This protein binds this small molecule.
Small molecule (SMILES): Cc1cc(N)nc(C[C@H]2CNC[C@H]2OCCNCC(F)(F)c2cccc(F)c2)c1

Sequence of chain 1.A:
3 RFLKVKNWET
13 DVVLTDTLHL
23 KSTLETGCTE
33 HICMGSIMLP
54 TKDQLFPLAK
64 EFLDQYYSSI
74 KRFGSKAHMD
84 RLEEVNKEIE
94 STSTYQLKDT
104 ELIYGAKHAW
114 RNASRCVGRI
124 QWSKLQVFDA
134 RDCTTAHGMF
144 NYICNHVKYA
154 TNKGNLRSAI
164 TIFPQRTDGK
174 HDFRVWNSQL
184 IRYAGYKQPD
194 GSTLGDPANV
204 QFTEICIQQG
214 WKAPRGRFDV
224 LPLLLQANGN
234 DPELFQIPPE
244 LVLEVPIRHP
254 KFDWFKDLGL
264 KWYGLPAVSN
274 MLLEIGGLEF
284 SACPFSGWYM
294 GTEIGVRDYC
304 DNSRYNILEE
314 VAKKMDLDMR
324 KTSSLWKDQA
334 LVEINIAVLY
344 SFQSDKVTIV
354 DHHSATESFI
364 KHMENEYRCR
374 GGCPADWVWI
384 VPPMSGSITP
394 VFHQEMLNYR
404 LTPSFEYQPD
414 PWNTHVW

Binding-site contacts:
Ligand atom C3' contacts residue GLN182 of chain 1.A at 3.7 Å.
Ligand atom C7A contacts residue GLU296 of chain 1.A at 3.4 Å.
Ligand atom C13 contacts residue LEU41 of chain 1.A at 3.8 Å (hydrophobic).
Ligand atom C15 contacts residue TRP10 of chain 1.B at 3.5 Å (hydrophobic).
Ligand atom N6A contacts residue HEM1 of chain 1.C at 3.6 Å.
Ligand atom C5' contacts residue TYR292 of chain 1.A at 3.8 Å (hydrophobic).
Ligand atom N6A contacts residue TRP291 of chain 1.A at 2.8 Å (h-bond).
Ligand atom F13 contacts residue TYR410 of chain 1.A at 3.7 Å.
Ligand atom C14 contacts residue TRP10 of chain 1.B at 3.6 Å (hydrophobic).
Ligand atom C6A contacts residue GLU296 of chain 1.A at 3.5 Å.
Ligand atom C8A contacts residue PHE288 of chain 1.A at 3.7 Å (hydrophobic).
Ligand atom C5 contacts residue TRP382 of chain 1.A at 3.7 Å (hydrophobic).
Ligand atom C5A contacts residue HEM1 of chain 1.C at 3.5 Å.
Ligand atom F13 contacts residue LEU41 of chain 1.A at 3.2 Å.
Ligand atom O1 contacts residue HEM1 of chain 1.C at 3.1 Å (h-bond).
Ligand atom C7A contacts residue HEM1 of chain 1.C at 3.5 Å.
Ligand atom C8A contacts residue SER289 of chain 1.A at 3.8 Å.
Ligand atom C12 contacts residue MET40 of chain 1.A at 3.7 Å (hydrophobic).
Ligand atom C2' contacts residue HEM1 of chain 1.C at 3.4 Å.
Ligand atom C3' contacts residue HEM1 of chain 1.C at 3.8 Å.
Ligand atom C3 contacts residue HEM1 of chain 1.C at 3.6 Å.
Ligand atom C5 contacts residue HEM1 of chain 1.C at 3.2 Å.
Ligand atom C4' contacts residue GLU296 of chain 1.A at 3.7 Å.
Ligand atom C8A contacts residue HEM1 of chain 1.C at 3.5 Å.
Ligand atom C6A contacts residue PRO269 of chain 1.A at 3.7 Å (hydrophobic).
Ligand atom N6A contacts residue PRO269 of chain 1.A at 3.8 Å.
Ligand atom N1' contacts residue GLU296 of chain 1.A at 3.0 Å (salt-bridge).
Ligand atom N6A contacts residue GLU296 of chain 1.A at 2.8 Å (salt-bridge).
Ligand atom C2A contacts residue GLU296 of chain 1.A at 3.4 Å.
Ligand atom C3A contacts residue VAL271 of chain 1.A at 3.6 Å (hydrophobic).
Ligand atom C13 contacts residue MET40 of chain 1.A at 3.5 Å (hydrophobic).
Ligand atom N4 contacts residue HEM1 of chain 1.C at 2.7 Å (h-bond).
Ligand atom N6A contacts residue TYR292 of chain 1.A at 3.6 Å.
Ligand atom C5A contacts residue PRO269 of chain 1.A at 3.7 Å (hydrophobic).
Ligand atom N1A contacts residue GLU296 of chain 1.A at 2.6 Å (salt-bridge).
Ligand atom C6A contacts residue HEM1 of chain 1.C at 3.7 Å.
Ligand atom F13 contacts residue MET40 of chain 1.A at 3.3 Å.
Ligand atom C5' contacts residue GLU296 of chain 1.A at 3.0 Å.
Ligand atom C8A contacts residue GLY290 of chain 1.A at 3.5 Å.
Ligand atom C6A contacts residue TRP291 of chain 1.A at 3.8 Å (hydrophobic).

Sequence of chain 1.B:
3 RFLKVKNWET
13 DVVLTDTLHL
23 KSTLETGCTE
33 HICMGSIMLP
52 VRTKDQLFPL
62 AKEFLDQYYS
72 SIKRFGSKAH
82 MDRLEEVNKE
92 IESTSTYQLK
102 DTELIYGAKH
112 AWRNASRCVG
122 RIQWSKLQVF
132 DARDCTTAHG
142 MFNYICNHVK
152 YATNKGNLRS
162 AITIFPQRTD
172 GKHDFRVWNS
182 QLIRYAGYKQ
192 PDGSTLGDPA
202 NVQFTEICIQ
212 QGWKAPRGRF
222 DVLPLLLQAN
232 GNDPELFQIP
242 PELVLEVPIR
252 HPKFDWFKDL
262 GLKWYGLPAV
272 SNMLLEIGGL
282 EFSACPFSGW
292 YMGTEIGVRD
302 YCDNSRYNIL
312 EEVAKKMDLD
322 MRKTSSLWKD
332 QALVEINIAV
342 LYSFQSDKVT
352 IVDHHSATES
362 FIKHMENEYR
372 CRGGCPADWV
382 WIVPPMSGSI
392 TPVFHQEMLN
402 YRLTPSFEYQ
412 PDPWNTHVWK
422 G